This protein binds this small molecule.
Small molecule (SMILES): O=c1[nH]cnc2c1ncn2[C@@H]1O[C@H](COP(=O)(O)O)[C@@H](O)[C@H]1O

Sequence of chain 1.A:
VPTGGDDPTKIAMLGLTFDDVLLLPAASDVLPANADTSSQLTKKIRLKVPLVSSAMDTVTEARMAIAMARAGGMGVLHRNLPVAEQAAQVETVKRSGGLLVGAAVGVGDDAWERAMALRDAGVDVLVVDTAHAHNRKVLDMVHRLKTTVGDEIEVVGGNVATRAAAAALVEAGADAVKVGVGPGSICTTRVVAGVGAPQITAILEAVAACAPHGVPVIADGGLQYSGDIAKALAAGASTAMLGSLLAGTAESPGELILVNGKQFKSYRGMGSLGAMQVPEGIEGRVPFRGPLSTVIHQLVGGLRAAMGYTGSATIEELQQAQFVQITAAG

Binding-site contacts:
Ligand atom O6 contacts residue GLY319 of chain 1.A at 3.3 Å.
Ligand atom O3' contacts residue SER68 of chain 1.A at 2.9 Å (h-bond).
Ligand atom C2 contacts residue GLU318 of chain 1.A at 3.6 Å.
Ligand atom C8 contacts residue MET70 of chain 1.A at 3.5 Å (hydrophobic).
Ligand atom C2' contacts residue 36Y1 of chain 1.D at 3.5 Å.
Ligand atom O1P contacts residue SER199 of chain 1.A at 2.9 Å (h-bond).
Ligand atom C5' contacts residue TYR281 of chain 1.A at 3.5 Å (hydrophobic).
Ligand atom C5 contacts residue ILE200 of chain 1.A at 3.5 Å (hydrophobic).
Ligand atom C6 contacts residue GLU318 of chain 1.A at 3.6 Å.
Ligand atom O2' contacts residue ASN173 of chain 1.A at 3.6 Å.
Ligand atom O3P contacts residue TYR281 of chain 1.A at 2.6 Å (h-bond).
Ligand atom N7 contacts residue GLY283 of chain 1.A at 3.5 Å.
Ligand atom C2 contacts residue CYS201 of chain 1.A at 3.4 Å (hydrophobic).
Ligand atom O5' contacts residue GLY198 of chain 1.A at 3.5 Å.
Ligand atom N1 contacts residue GLU318 of chain 1.A at 2.7 Å (salt-bridge).
Ligand atom N7 contacts residue ILE200 of chain 1.A at 3.5 Å.
Ligand atom O3P contacts residue SER258 of chain 1.A at 3.0 Å (h-bond).
Ligand atom O3' contacts residue MET255 of chain 1.A at 3.6 Å (h-bond).
Ligand atom O5' contacts residue GLY235 of chain 1.A at 3.5 Å.
Ligand atom O2P contacts residue GLY257 of chain 1.A at 2.9 Å (h-bond).
Ligand atom C4' contacts residue ASP234 of chain 1.A at 3.4 Å.
Ligand atom O2P contacts residue SER258 of chain 1.A at 3.3 Å (h-bond).
Ligand atom O1P contacts residue GLY236 of chain 1.A at 2.9 Å (h-bond).
Ligand atom N3 contacts residue 36Y1 of chain 1.D at 3.3 Å.
Ligand atom O6 contacts residue MET284 of chain 1.A at 3.3 Å (h-bond).
Ligand atom C3' contacts residue SER68 of chain 1.A at 3.6 Å.
Ligand atom O6 contacts residue GLY285 of chain 1.A at 2.7 Å (h-bond).
Ligand atom C6 contacts residue GLY285 of chain 1.A at 3.6 Å.
Ligand atom C1' contacts residue 36Y1 of chain 1.D at 3.6 Å.
Ligand atom O1P contacts residue GLY198 of chain 1.A at 3.5 Å.
Ligand atom O2' contacts residue 36Y1 of chain 1.D at 2.9 Å.
Ligand atom C3' contacts residue ASP234 of chain 1.A at 3.4 Å.
Ligand atom O3' contacts residue ASP234 of chain 1.A at 2.5 Å (salt-bridge).
Ligand atom O6 contacts residue GLU318 of chain 1.A at 3.6 Å.
Ligand atom P contacts residue TYR281 of chain 1.A at 3.7 Å.
Ligand atom O6 contacts residue GLY283 of chain 1.A at 3.3 Å.
Ligand atom O2' contacts residue ASP234 of chain 1.A at 2.6 Å (salt-bridge).
Ligand atom C2 contacts residue 36Y1 of chain 1.D at 3.4 Å.
Ligand atom O3P contacts residue SER199 of chain 1.A at 2.7 Å (h-bond).
Ligand atom N7 contacts residue MET284 of chain 1.A at 3.0 Å (h-bond).